Sequence of chain 3.A:
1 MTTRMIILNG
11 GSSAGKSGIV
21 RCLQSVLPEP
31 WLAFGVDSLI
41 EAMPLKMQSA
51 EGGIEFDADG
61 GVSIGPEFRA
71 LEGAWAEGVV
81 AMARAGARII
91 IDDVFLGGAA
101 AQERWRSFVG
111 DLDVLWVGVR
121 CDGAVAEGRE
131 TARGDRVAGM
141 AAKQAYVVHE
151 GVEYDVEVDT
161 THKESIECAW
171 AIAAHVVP

Binding-site contacts:
Ligand atom C3 contacts residue SO41 of chain 1.B at 3.5 Å.
Ligand atom O9B contacts residue PRO44 of chain 1.A at 3.4 Å.
Ligand atom C9 contacts residue PRO30 of chain 3.A at 4.2 Å (hydrophobic).
Ligand atom N2 contacts residue SO41 of chain 1.B at 3.1 Å (h-bond).
Ligand atom C7 contacts residue ALA50 of chain 1.A at 3.3 Å (hydrophobic).
Ligand atom O9B contacts residue PRO30 of chain 3.A at 3.3 Å.
Ligand atom C9 contacts residue MET47 of chain 1.A at 4.3 Å (hydrophobic).
Ligand atom C9 contacts residue LYS46 of chain 1.A at 4.3 Å.
Ligand atom C5 contacts residue GLU67 of chain 1.A at 3.5 Å.
Ligand atom O9A contacts residue LYS46 of chain 1.A at 4.3 Å.
Ligand atom CL1 contacts residue LYS46 of chain 1.A at 3.4 Å.
Ligand atom C6 contacts residue GLU67 of chain 1.A at 3.2 Å.
Ligand atom O9A contacts residue PRO30 of chain 3.A at 3.8 Å.
Ligand atom O9B contacts residue LYS46 of chain 1.A at 3.2 Å.
Ligand atom C11 contacts residue PRO30 of chain 3.A at 4.2 Å (hydrophobic).
Ligand atom O9A contacts residue MET47 of chain 1.A at 2.8 Å.
Ligand atom C11 contacts residue PRO28 of chain 3.A at 3.2 Å (hydrophobic).
Ligand atom O9A contacts residue PRO44 of chain 1.A at 4.1 Å.
Ligand atom N9 contacts residue LYS46 of chain 1.A at 3.9 Å.
Ligand atom O5 contacts residue GLU67 of chain 1.A at 3.0 Å (salt-bridge).
Ligand atom C8 contacts residue MET47 of chain 1.A at 4.1 Å (hydrophobic).
Ligand atom C8 contacts residue ALA50 of chain 1.A at 3.2 Å (hydrophobic).
Ligand atom C6 contacts residue PRO28 of chain 3.A at 4.3 Å (hydrophobic).
Ligand atom C2 contacts residue SO41 of chain 1.B at 4.1 Å.
Ligand atom CL1 contacts residue ALA50 of chain 1.A at 3.6 Å.
Ligand atom O4 contacts residue SO41 of chain 1.B at 2.6 Å (h-bond).
Ligand atom N9 contacts residue MET47 of chain 1.A at 3.8 Å.
Ligand atom C7 contacts residue GLU67 of chain 1.A at 3.2 Å.
Ligand atom O2 contacts residue LYS46 of chain 1.A at 4.0 Å.
Ligand atom N9 contacts residue PRO44 of chain 1.A at 4.2 Å.
Ligand atom C10 contacts residue PRO30 of chain 3.A at 3.8 Å (hydrophobic).
Ligand atom C1 contacts residue SO41 of chain 1.B at 3.6 Å.
Ligand atom C7 contacts residue SO41 of chain 1.B at 4.0 Å.
Ligand atom C4 contacts residue SO41 of chain 1.B at 3.0 Å.
Ligand atom C10 contacts residue PRO28 of chain 3.A at 3.8 Å (hydrophobic).
Ligand atom C8 contacts residue GLU67 of chain 1.A at 4.0 Å.
Ligand atom N9 contacts residue PRO30 of chain 3.A at 3.5 Å.
Ligand atom C10 contacts residue LYS46 of chain 1.A at 3.9 Å.
Ligand atom C11 contacts residue GLU67 of chain 1.A at 4.0 Å.
Ligand atom C1 contacts residue ALA50 of chain 1.A at 4.4 Å (hydrophobic).

Sequence of chain 1.A:
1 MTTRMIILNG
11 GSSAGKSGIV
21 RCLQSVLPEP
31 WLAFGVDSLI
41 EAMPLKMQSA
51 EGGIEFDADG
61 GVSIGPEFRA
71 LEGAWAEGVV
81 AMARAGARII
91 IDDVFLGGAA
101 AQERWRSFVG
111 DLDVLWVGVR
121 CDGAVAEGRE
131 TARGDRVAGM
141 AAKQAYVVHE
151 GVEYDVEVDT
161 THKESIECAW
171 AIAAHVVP

A protein and the small-molecule ligand that binds it are described below.
Small molecule (SMILES): O=C(N[C@H](CO)[C@H](O)c1ccc([N+](=O)[O-])cc1)C(Cl)Cl